Sequence of chain 1.F:
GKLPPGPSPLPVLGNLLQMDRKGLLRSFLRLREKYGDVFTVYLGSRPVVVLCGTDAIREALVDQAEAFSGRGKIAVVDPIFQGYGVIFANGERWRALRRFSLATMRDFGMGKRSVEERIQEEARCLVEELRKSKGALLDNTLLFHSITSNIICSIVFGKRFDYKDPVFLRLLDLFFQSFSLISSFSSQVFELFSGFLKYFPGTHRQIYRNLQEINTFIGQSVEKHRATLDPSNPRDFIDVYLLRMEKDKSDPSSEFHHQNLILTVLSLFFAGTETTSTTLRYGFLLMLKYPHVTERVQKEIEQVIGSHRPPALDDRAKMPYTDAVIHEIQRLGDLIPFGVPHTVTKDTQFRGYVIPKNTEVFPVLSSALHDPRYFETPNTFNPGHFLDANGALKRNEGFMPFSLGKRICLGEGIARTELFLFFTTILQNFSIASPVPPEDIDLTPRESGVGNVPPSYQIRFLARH

The protein below binds the small molecule below.
Small molecule (SMILES): CC(C)(C)c1ccc(CC=O)cc1

Binding-site contacts:
Ligand atom C1 contacts residue GLU282 of chain 1.F at 4.0 Å.
Ligand atom O1 contacts residue ALA279 of chain 1.F at 3.5 Å.
Ligand atom C5 contacts residue PHE278 of chain 1.F at 4.3 Å (hydrophobic).
Ligand atom C10 contacts residue ILE190 of chain 1.F at 4.4 Å (hydrophobic).
Ligand atom C10 contacts residue VAL85 of chain 1.F at 3.8 Å (hydrophobic).
Ligand atom C2 contacts residue GLU282 of chain 1.F at 4.1 Å.
Ligand atom O1 contacts residue GLU282 of chain 1.F at 3.8 Å.
Ligand atom C8 contacts residue PHE187 of chain 1.F at 3.4 Å (hydrophobic).
Ligand atom C10 contacts residue PHE96 of chain 1.F at 4.3 Å (hydrophobic).
Ligand atom C2 contacts residue THR283 of chain 1.F at 2.4 Å.
Ligand atom C3 contacts residue THR283 of chain 1.F at 3.6 Å.
Ligand atom C12 contacts residue ILE95 of chain 1.F at 4.4 Å (hydrophobic).
Ligand atom C11 contacts residue PHE278 of chain 1.F at 4.0 Å (hydrophobic).
Ligand atom O1 contacts residue THR283 of chain 1.F at 2.2 Å (h-bond).
Ligand atom C1 contacts residue ILE344 of chain 1.F at 4.3 Å (hydrophobic).
Ligand atom C3 contacts residue PHE187 of chain 1.F at 3.7 Å (hydrophobic).
Ligand atom C7 contacts residue PHE187 of chain 1.F at 4.4 Å (hydrophobic).
Ligand atom C4 contacts residue THR283 of chain 1.F at 4.1 Å.
Ligand atom C11 contacts residue PHE89 of chain 1.F at 4.2 Å (hydrophobic).
Ligand atom C2 contacts residue ILE344 of chain 1.F at 4.3 Å (hydrophobic).
Ligand atom C9 contacts residue PHE96 of chain 1.F at 4.5 Å (hydrophobic).
Ligand atom C2 contacts residue PHE187 of chain 1.F at 3.4 Å (hydrophobic).
Ligand atom C12 contacts residue PHE96 of chain 1.F at 3.6 Å (hydrophobic).
Ligand atom C4 contacts residue ALA279 of chain 1.F at 4.4 Å (hydrophobic).
Ligand atom C1 contacts residue THR283 of chain 1.F at 1.3 Å.